Sequence of chain 2.B:
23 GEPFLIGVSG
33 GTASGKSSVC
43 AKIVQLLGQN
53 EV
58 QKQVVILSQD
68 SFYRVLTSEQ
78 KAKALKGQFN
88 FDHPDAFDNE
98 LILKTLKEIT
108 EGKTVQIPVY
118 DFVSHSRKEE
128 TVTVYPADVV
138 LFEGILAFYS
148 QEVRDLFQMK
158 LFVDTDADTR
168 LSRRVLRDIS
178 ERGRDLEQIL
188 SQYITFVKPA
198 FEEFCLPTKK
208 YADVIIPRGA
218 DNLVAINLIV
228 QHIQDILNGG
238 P

Binding-site contacts:
Ligand atom O09 contacts residue ARG171 of chain 2.B at 3.4 Å (salt-bridge).
Ligand atom N13 contacts residue ARG171 of chain 2.B at 3.0 Å (salt-bridge).
Ligand atom C12 contacts residue ASP89 of chain 2.B at 3.5 Å.
Ligand atom C02 contacts residue TYR70 of chain 2.B at 3.6 Å (hydrophobic).
Ligand atom C17 contacts residue PHE88 of chain 2.B at 3.8 Å (hydrophobic).
Ligand atom O07 contacts residue LYS38 of chain 2.B at 3.4 Å (salt-bridge).
Ligand atom O09 contacts residue ALA35 of chain 2.B at 3.7 Å.
Ligand atom N14 contacts residue ARG171 of chain 2.B at 3.0 Å (salt-bridge).
Ligand atom O01 contacts residue ASP89 of chain 2.B at 2.3 Å (salt-bridge).
Ligand atom O10 contacts residue TYR70 of chain 2.B at 3.7 Å.
Ligand atom O09 contacts residue THR34 of chain 2.B at 2.2 Å (h-bond).
Ligand atom N13 contacts residue ASP89 of chain 2.B at 2.6 Å (salt-bridge).
Ligand atom C12 contacts residue ARG171 of chain 2.B at 3.7 Å.
Ligand atom C18 contacts residue PHE119 of chain 2.B at 3.9 Å (hydrophobic).
Ligand atom N13 contacts residue VAL194 of chain 2.B at 3.7 Å.
Ligand atom C11 contacts residue ARG171 of chain 2.B at 3.4 Å.
Ligand atom C03 contacts residue ARG171 of chain 2.B at 3.8 Å.
Ligand atom P06 contacts residue THR34 of chain 2.B at 3.7 Å.
Ligand atom N14 contacts residue VAL194 of chain 2.B at 3.9 Å.
Ligand atom O08 contacts residue ASP67 of chain 2.B at 3.7 Å.
Ligand atom P06 contacts residue ILE142 of chain 2.B at 4.0 Å.
Ligand atom C12 contacts residue TYR70 of chain 2.B at 3.6 Å (hydrophobic).
Ligand atom O01 contacts residue ARG171 of chain 2.B at 3.3 Å (salt-bridge).
Ligand atom O07 contacts residue PO41 of chain 2.N at 2.8 Å (h-bond).
Ligand atom N23 contacts residue PHE119 of chain 2.B at 3.6 Å (h-bond).
Ligand atom O07 contacts residue MG1 of chain 2.G at 3.8 Å.
Ligand atom O09 contacts residue ILE142 of chain 2.B at 3.9 Å.
Ligand atom C19 contacts residue PHE119 of chain 2.B at 3.6 Å (hydrophobic).
Ligand atom P06 contacts residue PO41 of chain 2.N at 3.8 Å.
Ligand atom N23 contacts residue HIS122 of chain 2.B at 2.9 Å (h-bond).
Ligand atom O05 contacts residue ILE142 of chain 2.B at 3.2 Å.
Ligand atom O07 contacts residue ILE142 of chain 2.B at 3.8 Å.
Ligand atom C17 contacts residue TYR70 of chain 2.B at 3.3 Å (hydrophobic).
Ligand atom O08 contacts residue ARG174 of chain 2.B at 3.9 Å.
Ligand atom C04 contacts residue TYR70 of chain 2.B at 4.0 Å (hydrophobic).
Ligand atom C18 contacts residue PHE88 of chain 2.B at 3.8 Å (hydrophobic).
Ligand atom N15 contacts residue ARG171 of chain 2.B at 3.5 Å (salt-bridge).
Ligand atom C02 contacts residue ASP89 of chain 2.B at 3.3 Å.
Ligand atom N14 contacts residue ASP89 of chain 2.B at 3.2 Å (salt-bridge).
Ligand atom C04 contacts residue ASP67 of chain 2.B at 3.4 Å.

This small molecule binds to this protein.
Small molecule (SMILES): [N-]=[N+]=N[C@@H]1[C@H](O)[C@@H](COP(=O)(O)O)O[C@H]1n1ccc(N)nc1=O